Binding-site contacts:
Ligand atom O49 contacts residue THR21 of chain 1.H at 3.1 Å (h-bond).
Ligand atom C11 contacts residue THR1 of chain 1.H at 2.5 Å.
Ligand atom O21 contacts residue MES1 of chain 1.FA at 2.6 Å (h-bond).
Ligand atom O21 contacts residue ALA46 of chain 1.H at 3.7 Å.
Ligand atom C7 contacts residue GLY47 of chain 1.H at 3.6 Å.
Ligand atom O21 contacts residue GLY47 of chain 1.H at 2.9 Å (h-bond).
Ligand atom C4 contacts residue CYS31 of chain 1.H at 3.5 Å (hydrophobic).
Ligand atom C11 contacts residue GLY168 of chain 1.H at 3.3 Å.
Ligand atom C24 contacts residue GLY47 of chain 1.H at 3.5 Å.
Ligand atom C11 contacts residue ARG19 of chain 1.H at 3.3 Å.
Ligand atom O13 contacts residue THR21 of chain 1.H at 3.5 Å (h-bond).
Ligand atom C32 contacts residue LEU126 of chain 1.I at 3.4 Å (hydrophobic).
Ligand atom C12 contacts residue MES1 of chain 1.FA at 3.2 Å.
Ligand atom C12 contacts residue THR1 of chain 1.H at 2.5 Å.
Ligand atom C10 contacts residue THR1 of chain 1.H at 1.5 Å.
Ligand atom N22 contacts residue THR1 of chain 1.H at 3.7 Å.
Ligand atom C6 contacts residue THR1 of chain 1.H at 3.7 Å.
Ligand atom O13 contacts residue THR1 of chain 1.H at 3.0 Å (h-bond).
Ligand atom N25 contacts residue THR21 of chain 1.H at 2.9 Å (h-bond).
Ligand atom C8 contacts residue GLY47 of chain 1.H at 3.7 Å.
Ligand atom C23 contacts residue GLY47 of chain 1.H at 3.6 Å.
Ligand atom C7 contacts residue THR1 of chain 1.H at 2.6 Å.
Ligand atom O49 contacts residue SER20 of chain 1.H at 3.2 Å (h-bond).
Ligand atom O13 contacts residue GLY168 of chain 1.H at 3.7 Å.
Ligand atom C38 contacts residue ASP125 of chain 1.I at 3.7 Å.
Ligand atom N22 contacts residue GLY47 of chain 1.H at 2.8 Å (h-bond).
Ligand atom C8 contacts residue THR1 of chain 1.H at 2.4 Å.
Ligand atom C43 contacts residue THR48 of chain 1.H at 3.7 Å.
Ligand atom O39 contacts residue ALA49 of chain 1.H at 3.0 Å (h-bond).
Ligand atom C1 contacts residue THR52 of chain 1.H at 3.5 Å.
Ligand atom N28 contacts residue ASP125 of chain 1.I at 3.2 Å (salt-bridge).
Ligand atom O37 contacts residue GLN22 of chain 1.H at 3.6 Å.
Ligand atom C9 contacts residue THR1 of chain 1.H at 1.4 Å.
Ligand atom C3 contacts residue GLU53 of chain 1.H at 3.6 Å.
Ligand atom C2 contacts residue THR52 of chain 1.H at 3.5 Å.
Ligand atom O21 contacts residue THR1 of chain 1.H at 2.3 Å (h-bond).
Ligand atom C42 contacts residue GLY47 of chain 1.H at 3.4 Å.
Ligand atom C4 contacts residue ALA49 of chain 1.H at 3.7 Å (hydrophobic).
Ligand atom C27 contacts residue THR21 of chain 1.H at 3.6 Å.
Ligand atom C10 contacts residue GLY168 of chain 1.H at 3.7 Å.

Sequence of chain 1.Z:
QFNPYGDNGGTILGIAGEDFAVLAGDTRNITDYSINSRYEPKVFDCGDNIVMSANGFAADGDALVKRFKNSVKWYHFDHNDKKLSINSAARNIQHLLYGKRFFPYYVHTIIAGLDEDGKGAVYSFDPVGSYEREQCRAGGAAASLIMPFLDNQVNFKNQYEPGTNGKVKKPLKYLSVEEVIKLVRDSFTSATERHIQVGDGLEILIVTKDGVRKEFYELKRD

Sequence of chain 1.I:
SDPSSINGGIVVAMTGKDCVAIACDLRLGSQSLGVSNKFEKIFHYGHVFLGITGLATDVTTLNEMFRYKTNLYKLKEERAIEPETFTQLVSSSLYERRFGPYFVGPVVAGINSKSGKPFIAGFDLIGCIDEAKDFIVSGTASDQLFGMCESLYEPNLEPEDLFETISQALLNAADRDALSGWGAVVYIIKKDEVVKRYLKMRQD

The protein below binds the small molecule below.
Small molecule (SMILES): COc1ccc(C[C@H](NC(=O)[C@H](C)NC(=O)CN2CCOCC2)C(=O)N[C@@H](Cc2ccccc2)[C@@H](O)[C@H](C)CO)cc1

Sequence of chain 1.H:
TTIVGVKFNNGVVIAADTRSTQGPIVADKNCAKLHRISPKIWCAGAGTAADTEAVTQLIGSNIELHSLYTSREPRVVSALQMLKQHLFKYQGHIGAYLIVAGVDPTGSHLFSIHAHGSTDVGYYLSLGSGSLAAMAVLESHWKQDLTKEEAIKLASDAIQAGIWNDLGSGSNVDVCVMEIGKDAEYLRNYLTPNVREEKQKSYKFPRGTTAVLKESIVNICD